Binding-site contacts:
Ligand atom C04 contacts residue GLN482 of chain 1.A at 4.0 Å.
Ligand atom C06 contacts residue GLN482 of chain 1.A at 3.9 Å.
Ligand atom N14 contacts residue ILE427 of chain 1.A at 4.4 Å.
Ligand atom C07 contacts residue GLN482 of chain 1.A at 3.7 Å.
Ligand atom C02 contacts residue GLN482 of chain 1.A at 3.7 Å.
Ligand atom C03 contacts residue GLN482 of chain 1.A at 3.8 Å.
Ligand atom C03 contacts residue ILE481 of chain 1.A at 4.4 Å (hydrophobic).
Ligand atom C01 contacts residue THR478 of chain 1.A at 3.6 Å.
Ligand atom C08 contacts residue ILE481 of chain 1.A at 3.6 Å (hydrophobic).
Ligand atom C03 contacts residue PHE424 of chain 1.A at 3.2 Å (hydrophobic).
Ligand atom C02 contacts residue THR478 of chain 1.A at 4.2 Å.
Ligand atom C08 contacts residue GLN482 of chain 1.A at 4.3 Å.
Ligand atom C05 contacts residue GLN482 of chain 1.A at 4.0 Å.
Ligand atom C04 contacts residue PHE424 of chain 1.A at 3.4 Å (hydrophobic).
Ligand atom C12 contacts residue ILE427 of chain 1.A at 3.9 Å (hydrophobic).
Ligand atom C06 contacts residue PRO423 of chain 1.A at 3.8 Å (hydrophobic).
Ligand atom C13 contacts residue MET465 of chain 1.A at 3.9 Å (hydrophobic).
Ligand atom C12 contacts residue PHE424 of chain 1.A at 4.3 Å (hydrophobic).
Ligand atom C01 contacts residue ARG469 of chain 1.A at 3.8 Å.
Ligand atom C11 contacts residue ILE427 of chain 1.A at 3.7 Å (hydrophobic).
Ligand atom C12 contacts residue CYS462 of chain 1.A at 4.3 Å (hydrophobic).
Ligand atom C01 contacts residue MET465 of chain 1.A at 4.1 Å (hydrophobic).
Ligand atom C03 contacts residue THR478 of chain 1.A at 3.5 Å.
Ligand atom N17 contacts residue ILE427 of chain 1.A at 4.0 Å.
Ligand atom C09 contacts residue GLN482 of chain 1.A at 4.2 Å.
Ligand atom C05 contacts residue PRO423 of chain 1.A at 3.7 Å (hydrophobic).
Ligand atom C07 contacts residue PHE424 of chain 1.A at 1.5 Å (hydrophobic).
Ligand atom C18 contacts residue CYS462 of chain 1.A at 3.9 Å (hydrophobic).
Ligand atom C02 contacts residue PHE424 of chain 1.A at 2.3 Å (hydrophobic).
Ligand atom C01 contacts residue PHE424 of chain 1.A at 3.0 Å (hydrophobic).
Ligand atom C06 contacts residue PHE424 of chain 1.A at 2.1 Å (hydrophobic).
Ligand atom C05 contacts residue PHE424 of chain 1.A at 3.1 Å (hydrophobic).
Ligand atom C18 contacts residue ILE427 of chain 1.A at 3.7 Å (hydrophobic).
Ligand atom C09 contacts residue ILE485 of chain 1.A at 4.2 Å (hydrophobic).
Ligand atom C15 contacts residue ILE485 of chain 1.A at 4.1 Å (hydrophobic).
Ligand atom C13 contacts residue ILE481 of chain 1.A at 3.8 Å (hydrophobic).
Ligand atom C16 contacts residue ILE427 of chain 1.A at 3.7 Å (hydrophobic).
Ligand atom C01 contacts residue GLN482 of chain 1.A at 4.4 Å.
Ligand atom C10 contacts residue PRO423 of chain 1.A at 4.3 Å (hydrophobic).
Ligand atom N14 contacts residue ILE485 of chain 1.A at 4.2 Å.

Sequence of chain 1.A:
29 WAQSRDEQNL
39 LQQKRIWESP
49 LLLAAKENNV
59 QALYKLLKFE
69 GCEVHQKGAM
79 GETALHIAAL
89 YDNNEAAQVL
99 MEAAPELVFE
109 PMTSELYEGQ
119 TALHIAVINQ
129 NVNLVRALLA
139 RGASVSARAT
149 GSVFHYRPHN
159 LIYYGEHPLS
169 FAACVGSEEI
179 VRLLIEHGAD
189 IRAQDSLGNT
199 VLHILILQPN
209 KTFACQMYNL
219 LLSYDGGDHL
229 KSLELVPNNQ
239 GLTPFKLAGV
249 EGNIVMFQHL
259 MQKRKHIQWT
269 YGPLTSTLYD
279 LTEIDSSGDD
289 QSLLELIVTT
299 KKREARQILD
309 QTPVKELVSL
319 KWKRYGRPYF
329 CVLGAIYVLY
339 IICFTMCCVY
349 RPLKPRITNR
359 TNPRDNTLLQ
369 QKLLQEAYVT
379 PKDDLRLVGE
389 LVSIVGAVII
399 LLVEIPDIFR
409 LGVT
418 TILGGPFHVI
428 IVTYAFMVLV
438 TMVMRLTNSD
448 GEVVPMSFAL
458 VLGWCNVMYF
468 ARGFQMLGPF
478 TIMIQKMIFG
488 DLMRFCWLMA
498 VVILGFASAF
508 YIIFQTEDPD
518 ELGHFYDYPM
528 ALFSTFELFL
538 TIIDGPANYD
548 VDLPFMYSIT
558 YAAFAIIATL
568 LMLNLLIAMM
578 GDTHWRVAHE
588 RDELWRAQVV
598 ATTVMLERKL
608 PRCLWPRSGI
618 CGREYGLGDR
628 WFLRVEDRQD

This protein binds this small molecule.
Small molecule (SMILES): Cc1cccc(C2CCC([NH+]3CCN(c4cncc(Br)c4)CC3)CC2)c1